Binding-site contacts:
Ligand atom N contacts residue GLU227 of chain 1.A at 4.5 Å.
Ligand atom N contacts residue ARG323 of chain 1.A at 3.4 Å (salt-bridge).
Ligand atom C2 contacts residue ARG323 of chain 1.A at 4.2 Å.
Ligand atom C4 contacts residue ARG323 of chain 1.A at 4.4 Å.
Ligand atom O contacts residue GLN228 of chain 1.A at 4.1 Å.
Ligand atom C3 contacts residue ARG323 of chain 1.A at 3.5 Å.
Ligand atom C1 contacts residue GLN228 of chain 1.A at 3.7 Å.
Ligand atom C contacts residue GLU227 of chain 1.A at 4.2 Å.
Ligand atom C contacts residue GLN228 of chain 1.A at 4.3 Å.
Ligand atom C1 contacts residue GLU227 of chain 1.A at 4.2 Å.
Ligand atom C4 contacts residue GLU227 of chain 1.A at 4.2 Å.
Ligand atom C3 contacts residue GLU227 of chain 1.A at 4.2 Å.
Ligand atom O contacts residue GLU227 of chain 1.A at 4.2 Å.
Ligand atom C2 contacts residue GLN228 of chain 1.A at 4.0 Å.
Ligand atom C2 contacts residue GLU227 of chain 1.A at 4.3 Å.

This small molecule binds to this protein.
Small molecule (SMILES): Oc1ccncc1

Sequence of chain 1.A:
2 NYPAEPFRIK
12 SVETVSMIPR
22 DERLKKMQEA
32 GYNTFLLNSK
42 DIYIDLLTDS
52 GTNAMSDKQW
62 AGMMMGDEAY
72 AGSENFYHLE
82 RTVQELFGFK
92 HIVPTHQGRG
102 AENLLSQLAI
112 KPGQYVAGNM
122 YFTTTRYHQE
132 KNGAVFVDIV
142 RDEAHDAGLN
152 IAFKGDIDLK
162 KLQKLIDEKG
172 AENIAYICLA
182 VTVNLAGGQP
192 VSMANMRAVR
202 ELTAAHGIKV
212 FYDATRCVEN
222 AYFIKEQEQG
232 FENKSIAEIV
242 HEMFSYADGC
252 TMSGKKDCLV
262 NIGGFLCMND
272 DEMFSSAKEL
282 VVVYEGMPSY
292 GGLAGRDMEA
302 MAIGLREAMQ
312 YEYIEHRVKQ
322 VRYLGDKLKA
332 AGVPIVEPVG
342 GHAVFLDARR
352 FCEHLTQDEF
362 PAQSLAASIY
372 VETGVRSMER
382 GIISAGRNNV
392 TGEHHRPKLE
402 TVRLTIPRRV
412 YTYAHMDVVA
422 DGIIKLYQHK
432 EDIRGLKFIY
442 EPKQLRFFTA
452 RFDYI